Sequence of chain 1.D:
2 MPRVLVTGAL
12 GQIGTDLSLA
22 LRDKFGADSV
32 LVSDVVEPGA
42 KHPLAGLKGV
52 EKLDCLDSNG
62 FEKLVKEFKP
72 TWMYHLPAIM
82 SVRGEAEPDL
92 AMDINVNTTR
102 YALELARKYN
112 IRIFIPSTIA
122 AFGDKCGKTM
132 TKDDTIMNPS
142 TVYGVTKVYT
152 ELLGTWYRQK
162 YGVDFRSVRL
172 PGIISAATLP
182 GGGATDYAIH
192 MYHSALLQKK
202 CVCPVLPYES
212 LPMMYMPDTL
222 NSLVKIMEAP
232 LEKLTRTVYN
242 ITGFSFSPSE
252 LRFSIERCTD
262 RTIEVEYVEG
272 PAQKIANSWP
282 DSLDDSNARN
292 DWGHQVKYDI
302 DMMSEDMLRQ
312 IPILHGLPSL

Binding-site contacts:
Ligand atom CA contacts residue TRP280 of chain 1.D at 3.7 Å (hydrophobic).
Ligand atom C contacts residue GLY184 of chain 1.D at 4.4 Å.
Ligand atom CB contacts residue NAD1 of chain 1.T at 3.7 Å.
Ligand atom OXT contacts residue GLY184 of chain 1.D at 3.6 Å.
Ligand atom O3 contacts residue GLY184 of chain 1.D at 3.5 Å.
Ligand atom CA contacts residue GLY184 of chain 1.D at 4.4 Å.
Ligand atom CB contacts residue PRO172 of chain 1.D at 4.2 Å (hydrophobic).
Ligand atom C contacts residue MET81 of chain 1.D at 4.5 Å (hydrophobic).
Ligand atom O contacts residue NAD1 of chain 1.T at 3.2 Å.
Ligand atom OXT contacts residue TRP280 of chain 1.D at 4.3 Å.
Ligand atom CB contacts residue THR119 of chain 1.D at 3.8 Å.
Ligand atom C contacts residue SER82 of chain 1.D at 3.8 Å.
Ligand atom CB contacts residue GLY173 of chain 1.D at 4.0 Å.
Ligand atom O contacts residue THR119 of chain 1.D at 2.8 Å (h-bond).
Ligand atom CB contacts residue TRP280 of chain 1.D at 3.9 Å (hydrophobic).
Ligand atom CA contacts residue NAD1 of chain 1.T at 4.0 Å.
Ligand atom O contacts residue ALA121 of chain 1.D at 4.5 Å.
Ligand atom CB contacts residue THR186 of chain 1.D at 4.0 Å.
Ligand atom OXT contacts residue ALA185 of chain 1.D at 4.2 Å.
Ligand atom CA contacts residue THR186 of chain 1.D at 3.8 Å.
Ligand atom OXT contacts residue MET81 of chain 1.D at 3.7 Å.
Ligand atom CA contacts residue THR119 of chain 1.D at 4.3 Å.
Ligand atom C contacts residue TYR144 of chain 1.D at 3.4 Å (hydrophobic).
Ligand atom CA contacts residue ALA185 of chain 1.D at 4.4 Å (hydrophobic).
Ligand atom CA contacts residue SER82 of chain 1.D at 4.1 Å.
Ligand atom O contacts residue TYR144 of chain 1.D at 2.5 Å (h-bond).
Ligand atom C contacts residue TRP280 of chain 1.D at 4.3 Å (hydrophobic).
Ligand atom C contacts residue NAD1 of chain 1.T at 4.0 Å.
Ligand atom O3 contacts residue SER82 of chain 1.D at 3.7 Å.
Ligand atom O3 contacts residue ALA185 of chain 1.D at 3.3 Å (h-bond).
Ligand atom OXT contacts residue SER82 of chain 1.D at 2.7 Å (h-bond).
Ligand atom OXT contacts residue TYR144 of chain 1.D at 3.1 Å.
Ligand atom O3 contacts residue TRP280 of chain 1.D at 3.7 Å.
Ligand atom O3 contacts residue THR186 of chain 1.D at 3.0 Å (h-bond).
Ligand atom CB contacts residue ILE120 of chain 1.D at 3.9 Å (hydrophobic).
Ligand atom C contacts residue THR119 of chain 1.D at 3.7 Å.

This protein binds this small molecule.
Small molecule (SMILES): CC(=O)C(=O)O